Sequence of chain 1.L:
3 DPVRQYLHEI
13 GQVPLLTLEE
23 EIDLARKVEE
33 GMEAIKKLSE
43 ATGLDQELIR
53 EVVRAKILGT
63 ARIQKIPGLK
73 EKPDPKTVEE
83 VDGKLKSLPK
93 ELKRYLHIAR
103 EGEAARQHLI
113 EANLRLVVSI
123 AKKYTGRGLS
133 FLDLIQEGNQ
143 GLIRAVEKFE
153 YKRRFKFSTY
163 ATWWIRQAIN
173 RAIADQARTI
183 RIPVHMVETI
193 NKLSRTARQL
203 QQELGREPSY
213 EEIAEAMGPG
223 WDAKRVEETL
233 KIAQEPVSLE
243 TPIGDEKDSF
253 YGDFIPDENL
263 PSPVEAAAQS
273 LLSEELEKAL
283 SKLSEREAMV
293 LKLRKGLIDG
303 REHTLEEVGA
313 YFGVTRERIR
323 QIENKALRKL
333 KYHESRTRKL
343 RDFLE

A protein and the small-molecule ligand that binds it are described below.
Small molecule (SMILES): Nc1ccn([C@@H]2O[C@H](CO[P](=O)(O)O[C@H]3[C@@H](O)[C@H](n4ccc(=O)[nH]c4=O)O[C@@H]3COP(=O)=O)[C@@H](O[P](=O)(O)OC[C@H]3O[C@@H](n4cnc5c(=O)nc(N)[nH]c54)[C@H](O)[C@@H]3O[P](=O)(O)OC[C@H]3O[C@@H](n4cnc5c(N)ncnc54)[C@H](O)[C@@H]3O)[C@H]2O)c(=O)n1

Binding-site contacts:
Ligand atom C5' contacts residue ASP741 of chain 1.J at 3.7 Å.
Ligand atom OP1 contacts residue ASP741 of chain 1.J at 3.6 Å (salt-bridge).
Ligand atom C4' contacts residue GLY742 of chain 1.J at 3.6 Å.
Ligand atom OP2 contacts residue PRO444 of chain 1.I at 3.2 Å.
Ligand atom OP1 contacts residue LYS838 of chain 1.I at 3.5 Å (salt-bridge).
Ligand atom O4 contacts residue GLU248 of chain 1.L at 3.6 Å.
Ligand atom OP1 contacts residue PRO444 of chain 1.I at 3.2 Å.
Ligand atom O2' contacts residue ASP743 of chain 1.J at 2.9 Å.
Ligand atom C3' contacts residue ASP743 of chain 1.J at 3.4 Å.
Ligand atom OP2 contacts residue ARG420 of chain 1.I at 3.3 Å (salt-bridge).
Ligand atom C5' contacts residue ASN448 of chain 1.I at 3.5 Å.
Ligand atom OP1 contacts residue GLN390 of chain 1.I at 3.4 Å (h-bond).
Ligand atom C2' contacts residue ARG704 of chain 1.J at 3.2 Å.
Ligand atom C4' contacts residue HIS999 of chain 1.I at 3.6 Å.
Ligand atom OP2 contacts residue LYS846 of chain 1.I at 3.5 Å (salt-bridge).
Ligand atom O3' contacts residue LYS846 of chain 1.I at 3.7 Å.
Ligand atom C5' contacts residue GLY742 of chain 1.J at 3.7 Å.
Ligand atom C4' contacts residue ASP743 of chain 1.J at 3.5 Å.
Ligand atom P contacts residue ARG420 of chain 1.I at 3.2 Å.
Ligand atom OP1 contacts residue ARG409 of chain 1.I at 3.0 Å (salt-bridge).
Ligand atom OP1 contacts residue LEU413 of chain 1.I at 3.3 Å.
Ligand atom O3' contacts residue ASP741 of chain 1.J at 2.6 Å (salt-bridge).
Ligand atom O4' contacts residue HIS999 of chain 1.I at 3.2 Å (h-bond).
Ligand atom P contacts residue LYS846 of chain 1.I at 3.4 Å.
Ligand atom O3' contacts residue MG1 of chain 1.Z at 2.1 Å.
Ligand atom OP1 contacts residue GLN567 of chain 1.I at 3.3 Å (h-bond).
Ligand atom C5 contacts residue GLU248 of chain 1.L at 3.4 Å.
Ligand atom O2' contacts residue ARG704 of chain 1.J at 3.0 Å.
Ligand atom C3' contacts residue MG1 of chain 1.Z at 3.5 Å.
Ligand atom O3' contacts residue ASP743 of chain 1.J at 2.2 Å (salt-bridge).
Ligand atom O3' contacts residue LYS838 of chain 1.I at 3.5 Å (salt-bridge).
Ligand atom C5' contacts residue GLN567 of chain 1.I at 3.2 Å.
Ligand atom P contacts residue PRO444 of chain 1.I at 3.6 Å.
Ligand atom O2' contacts residue GLN744 of chain 1.J at 3.6 Å (h-bond).
Ligand atom OP2 contacts residue GLU445 of chain 1.I at 2.9 Å (salt-bridge).
Ligand atom OP1 contacts residue LYS846 of chain 1.I at 2.7 Å (salt-bridge).
Ligand atom OP1 contacts residue ARG420 of chain 1.I at 2.6 Å (salt-bridge).
Ligand atom C4 contacts residue GLU248 of chain 1.L at 3.3 Å.
Ligand atom C1' contacts residue HIS999 of chain 1.I at 3.7 Å.
Ligand atom N3 contacts residue GLU248 of chain 1.L at 3.6 Å.

Sequence of chain 1.I:
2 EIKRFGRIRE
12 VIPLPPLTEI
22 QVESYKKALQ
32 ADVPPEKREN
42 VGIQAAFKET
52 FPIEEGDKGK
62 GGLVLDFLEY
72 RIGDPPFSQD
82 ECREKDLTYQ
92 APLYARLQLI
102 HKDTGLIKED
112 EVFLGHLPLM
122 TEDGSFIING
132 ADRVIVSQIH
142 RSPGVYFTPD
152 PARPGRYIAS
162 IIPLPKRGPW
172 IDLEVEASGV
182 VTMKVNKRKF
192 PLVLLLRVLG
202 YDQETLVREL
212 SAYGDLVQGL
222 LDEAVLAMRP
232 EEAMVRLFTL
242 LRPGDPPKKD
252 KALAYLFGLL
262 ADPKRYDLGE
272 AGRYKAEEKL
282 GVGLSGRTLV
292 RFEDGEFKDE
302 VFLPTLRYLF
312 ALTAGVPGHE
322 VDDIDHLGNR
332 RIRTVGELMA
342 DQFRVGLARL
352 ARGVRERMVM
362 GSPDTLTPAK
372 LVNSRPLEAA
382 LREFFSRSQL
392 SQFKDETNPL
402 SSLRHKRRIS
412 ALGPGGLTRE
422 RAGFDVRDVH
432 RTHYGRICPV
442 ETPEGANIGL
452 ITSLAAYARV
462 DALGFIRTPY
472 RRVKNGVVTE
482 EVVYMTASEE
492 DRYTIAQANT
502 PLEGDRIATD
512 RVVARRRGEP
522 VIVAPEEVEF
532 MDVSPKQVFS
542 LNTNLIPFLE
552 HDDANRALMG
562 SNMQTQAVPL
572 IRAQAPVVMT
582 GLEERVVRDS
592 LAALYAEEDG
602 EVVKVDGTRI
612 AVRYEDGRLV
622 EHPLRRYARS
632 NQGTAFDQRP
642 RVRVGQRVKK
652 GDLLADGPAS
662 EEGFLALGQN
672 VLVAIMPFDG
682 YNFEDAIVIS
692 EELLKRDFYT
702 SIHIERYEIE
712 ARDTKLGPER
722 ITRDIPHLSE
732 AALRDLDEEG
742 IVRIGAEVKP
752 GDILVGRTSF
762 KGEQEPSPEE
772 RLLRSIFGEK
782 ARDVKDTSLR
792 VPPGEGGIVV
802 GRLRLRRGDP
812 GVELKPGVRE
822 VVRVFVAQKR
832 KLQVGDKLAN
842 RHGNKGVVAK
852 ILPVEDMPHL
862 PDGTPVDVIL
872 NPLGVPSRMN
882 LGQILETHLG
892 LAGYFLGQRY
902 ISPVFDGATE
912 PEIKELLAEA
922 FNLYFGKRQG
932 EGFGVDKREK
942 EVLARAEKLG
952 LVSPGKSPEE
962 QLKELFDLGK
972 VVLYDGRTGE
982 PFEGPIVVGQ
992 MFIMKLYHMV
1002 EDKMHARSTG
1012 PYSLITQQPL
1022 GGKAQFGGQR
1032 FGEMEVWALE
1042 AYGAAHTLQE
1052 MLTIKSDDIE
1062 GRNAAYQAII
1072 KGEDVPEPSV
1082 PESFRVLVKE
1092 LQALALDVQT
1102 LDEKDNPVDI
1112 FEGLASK

Sequence of chain 1.J:
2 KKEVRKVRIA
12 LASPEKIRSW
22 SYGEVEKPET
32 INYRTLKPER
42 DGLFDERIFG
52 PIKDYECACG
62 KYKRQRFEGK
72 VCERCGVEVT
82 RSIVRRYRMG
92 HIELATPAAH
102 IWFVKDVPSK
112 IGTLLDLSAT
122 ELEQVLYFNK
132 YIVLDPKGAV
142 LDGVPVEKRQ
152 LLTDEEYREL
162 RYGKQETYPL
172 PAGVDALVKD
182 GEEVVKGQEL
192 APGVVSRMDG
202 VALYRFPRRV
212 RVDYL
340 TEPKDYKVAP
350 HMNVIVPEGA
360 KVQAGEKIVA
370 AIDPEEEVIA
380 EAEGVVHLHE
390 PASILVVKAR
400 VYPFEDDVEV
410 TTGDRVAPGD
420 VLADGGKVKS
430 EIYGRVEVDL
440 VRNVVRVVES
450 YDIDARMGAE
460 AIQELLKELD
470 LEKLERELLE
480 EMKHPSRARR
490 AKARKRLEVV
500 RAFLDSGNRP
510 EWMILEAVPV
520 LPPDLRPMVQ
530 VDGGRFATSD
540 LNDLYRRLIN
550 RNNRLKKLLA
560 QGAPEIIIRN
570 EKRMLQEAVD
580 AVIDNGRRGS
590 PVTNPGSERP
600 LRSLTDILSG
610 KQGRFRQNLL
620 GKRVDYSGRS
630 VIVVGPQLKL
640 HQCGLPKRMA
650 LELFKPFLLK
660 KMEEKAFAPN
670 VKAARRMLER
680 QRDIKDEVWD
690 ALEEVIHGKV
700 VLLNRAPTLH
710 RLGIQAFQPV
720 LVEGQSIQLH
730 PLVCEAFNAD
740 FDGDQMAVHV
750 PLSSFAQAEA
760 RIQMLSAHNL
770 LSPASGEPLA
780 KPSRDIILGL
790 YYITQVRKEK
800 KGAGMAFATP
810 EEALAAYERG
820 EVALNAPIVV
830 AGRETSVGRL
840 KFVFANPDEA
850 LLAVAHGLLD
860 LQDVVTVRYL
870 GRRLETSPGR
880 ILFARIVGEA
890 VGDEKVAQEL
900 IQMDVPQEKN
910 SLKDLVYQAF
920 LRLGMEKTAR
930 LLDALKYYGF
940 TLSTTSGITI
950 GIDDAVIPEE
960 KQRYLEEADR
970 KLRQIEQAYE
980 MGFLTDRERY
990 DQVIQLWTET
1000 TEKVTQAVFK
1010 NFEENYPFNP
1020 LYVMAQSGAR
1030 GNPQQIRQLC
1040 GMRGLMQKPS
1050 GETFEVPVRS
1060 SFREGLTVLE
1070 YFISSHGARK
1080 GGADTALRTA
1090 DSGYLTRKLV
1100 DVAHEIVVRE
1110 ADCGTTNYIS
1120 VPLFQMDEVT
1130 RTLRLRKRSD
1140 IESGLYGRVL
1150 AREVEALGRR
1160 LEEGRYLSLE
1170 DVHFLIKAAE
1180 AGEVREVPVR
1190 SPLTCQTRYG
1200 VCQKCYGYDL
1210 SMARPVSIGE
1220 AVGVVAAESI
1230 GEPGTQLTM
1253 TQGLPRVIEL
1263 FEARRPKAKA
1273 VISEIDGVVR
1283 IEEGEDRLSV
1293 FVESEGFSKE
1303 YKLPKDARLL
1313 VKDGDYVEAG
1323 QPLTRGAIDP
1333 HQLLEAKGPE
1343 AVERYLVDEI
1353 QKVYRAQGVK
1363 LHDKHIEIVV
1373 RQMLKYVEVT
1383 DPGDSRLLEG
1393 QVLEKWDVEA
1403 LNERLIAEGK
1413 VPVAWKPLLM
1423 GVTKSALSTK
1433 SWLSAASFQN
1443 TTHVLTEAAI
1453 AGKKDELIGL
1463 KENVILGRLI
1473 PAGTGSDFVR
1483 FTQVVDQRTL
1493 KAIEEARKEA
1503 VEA